A small-molecule ligand and the protein it binds are described below.
Small molecule (SMILES): O=c1ccn([C@@H]2O[C@H](CO)[C@@H](O)[C@H]2O)c(=O)[nH]1

Sequence of chain 1.B:
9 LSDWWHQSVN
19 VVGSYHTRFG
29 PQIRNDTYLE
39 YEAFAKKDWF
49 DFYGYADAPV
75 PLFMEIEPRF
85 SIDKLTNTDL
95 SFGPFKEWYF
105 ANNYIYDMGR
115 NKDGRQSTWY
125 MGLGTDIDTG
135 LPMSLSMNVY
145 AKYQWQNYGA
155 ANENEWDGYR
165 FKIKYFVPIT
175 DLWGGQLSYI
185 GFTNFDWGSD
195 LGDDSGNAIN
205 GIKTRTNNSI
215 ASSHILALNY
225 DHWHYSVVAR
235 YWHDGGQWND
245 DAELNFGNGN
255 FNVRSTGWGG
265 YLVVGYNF

Binding-site contacts:
Ligand atom O4' contacts residue PHE27 of chain 1.B at 3.1 Å.
Ligand atom C3' contacts residue ASP55 of chain 1.B at 3.6 Å.
Ligand atom O4' contacts residue TYR265 of chain 1.B at 3.8 Å.
Ligand atom C4 contacts residue PHE27 of chain 1.B at 3.3 Å (hydrophobic).
Ligand atom C5 contacts residue PHE27 of chain 1.B at 3.4 Å (hydrophobic).
Ligand atom O2 contacts residue PHE77 of chain 1.B at 3.9 Å.
Ligand atom O4 contacts residue PHE77 of chain 1.B at 4.0 Å.
Ligand atom C4 contacts residue GLU79 of chain 1.B at 4.0 Å.
Ligand atom C5' contacts residue TYR36 of chain 1.B at 3.5 Å (hydrophobic).
Ligand atom C1' contacts residue PHE27 of chain 1.B at 3.4 Å (hydrophobic).
Ligand atom N3 contacts residue PHE77 of chain 1.B at 3.3 Å.
Ligand atom O4 contacts residue ILE109 of chain 1.B at 3.9 Å.
Ligand atom C2 contacts residue PHE27 of chain 1.B at 3.1 Å (hydrophobic).
Ligand atom O5' contacts residue TYR53 of chain 1.B at 2.6 Å (h-bond).
Ligand atom C1' contacts residue PHE77 of chain 1.B at 4.1 Å (hydrophobic).
Ligand atom C5 contacts residue PHE77 of chain 1.B at 3.4 Å (hydrophobic).
Ligand atom C4' contacts residue TYR36 of chain 1.B at 4.0 Å (hydrophobic).
Ligand atom C5 contacts residue GLU79 of chain 1.B at 3.5 Å.
Ligand atom C6 contacts residue PHE27 of chain 1.B at 3.2 Å (hydrophobic).
Ligand atom C4 contacts residue PHE77 of chain 1.B at 3.4 Å (hydrophobic).
Ligand atom C2 contacts residue PHE77 of chain 1.B at 3.3 Å (hydrophobic).
Ligand atom C3' contacts residue TYR53 of chain 1.B at 4.1 Å (hydrophobic).
Ligand atom C5' contacts residue TYR53 of chain 1.B at 3.9 Å (hydrophobic).
Ligand atom C4' contacts residue ASP55 of chain 1.B at 3.9 Å.
Ligand atom C2' contacts residue PHE77 of chain 1.B at 3.5 Å (hydrophobic).
Ligand atom C3' contacts residue PHE77 of chain 1.B at 3.2 Å (hydrophobic).
Ligand atom O4 contacts residue GLU79 of chain 1.B at 3.8 Å.
Ligand atom N3 contacts residue PHE27 of chain 1.B at 3.1 Å.
Ligand atom O5' contacts residue ARG234 of chain 1.B at 4.1 Å.
Ligand atom O3' contacts residue PHE77 of chain 1.B at 3.1 Å.
Ligand atom C5' contacts residue ASP55 of chain 1.B at 3.6 Å.
Ligand atom N1 contacts residue PHE27 of chain 1.B at 3.3 Å.
Ligand atom O5' contacts residue ASP55 of chain 1.B at 3.9 Å.
Ligand atom C6 contacts residue TYR53 of chain 1.B at 3.3 Å (hydrophobic).
Ligand atom C6 contacts residue PHE77 of chain 1.B at 3.4 Å (hydrophobic).
Ligand atom O3' contacts residue ASP55 of chain 1.B at 2.6 Å (salt-bridge).
Ligand atom O2 contacts residue PHE27 of chain 1.B at 3.1 Å.
Ligand atom C5 contacts residue TYR53 of chain 1.B at 3.2 Å (hydrophobic).
Ligand atom O4 contacts residue PHE27 of chain 1.B at 3.9 Å.
Ligand atom N1 contacts residue PHE77 of chain 1.B at 3.3 Å.